Sequence of chain 2.F:
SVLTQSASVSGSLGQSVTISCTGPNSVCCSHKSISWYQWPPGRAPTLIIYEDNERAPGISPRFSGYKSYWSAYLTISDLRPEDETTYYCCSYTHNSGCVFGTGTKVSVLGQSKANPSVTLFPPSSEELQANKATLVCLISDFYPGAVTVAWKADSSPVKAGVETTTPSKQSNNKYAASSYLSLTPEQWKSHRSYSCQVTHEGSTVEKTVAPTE

Binding-site contacts:
Ligand atom C6 contacts residue ASN30 of chain 2.E at 3.3 Å.
Ligand atom C8 contacts residue SER17 of chain 2.B at 3.3 Å.
Ligand atom O7 contacts residue HIS33 of chain 2.E at 3.2 Å (h-bond).
Ligand atom N2 contacts residue ASN58 of chain 2.A at 2.9 Å (h-bond).
Ligand atom O2 contacts residue GLY112 of chain 2.E at 3.0 Å (h-bond).
Ligand atom O5 contacts residue ARG110 of chain 2.E at 3.1 Å (salt-bridge).
Ligand atom C1 contacts residue ASN96 of chain 2.F at 3.5 Å.
Ligand atom C5 contacts residue GLY112 of chain 2.E at 3.4 Å.
Ligand atom C7 contacts residue HIS33 of chain 2.E at 3.1 Å.
Ligand atom C7 contacts residue ASN58 of chain 2.A at 3.0 Å.
Ligand atom O5 contacts residue ASN96 of chain 2.F at 2.9 Å (h-bond).
Ligand atom C4 contacts residue ASP57 of chain 2.E at 3.4 Å.
Ligand atom O4 contacts residue ASP57 of chain 2.E at 2.5 Å (salt-bridge).
Ligand atom C3 contacts residue ASP57 of chain 2.E at 3.5 Å.
Ligand atom C6 contacts residue ASN96 of chain 2.F at 3.4 Å.
Ligand atom O7 contacts residue ASN58 of chain 2.A at 2.7 Å (h-bond).
Ligand atom C2 contacts residue ASN58 of chain 2.A at 2.5 Å.
Ligand atom C5 contacts residue ARG110 of chain 2.E at 3.3 Å.
Ligand atom C1 contacts residue ASN59 of chain 2.E at 3.3 Å.
Ligand atom O6 contacts residue ASN96 of chain 2.F at 3.0 Å (h-bond).
Ligand atom O7 contacts residue SER52 of chain 2.E at 2.8 Å (h-bond).
Ligand atom O3 contacts residue HIS33 of chain 2.E at 3.2 Å (h-bond).
Ligand atom O6 contacts residue ASP111 of chain 2.E at 2.9 Å (salt-bridge).
Ligand atom C2 contacts residue GLY112 of chain 2.E at 3.4 Å.
Ligand atom C1 contacts residue ASN58 of chain 2.A at 1.4 Å.
Ligand atom N2 contacts residue HIS33 of chain 2.E at 3.5 Å (h-bond).
Ligand atom O6 contacts residue LYS58 of chain 2.E at 2.8 Å (salt-bridge).
Ligand atom C8 contacts residue ARG110 of chain 2.E at 3.3 Å.
Ligand atom O5 contacts residue ASN59 of chain 2.E at 2.8 Å (h-bond).
Ligand atom O5 contacts residue ASN58 of chain 2.A at 2.3 Å (h-bond).
Ligand atom C7 contacts residue SER17 of chain 2.B at 3.1 Å.
Ligand atom C2 contacts residue ASN96 of chain 2.F at 3.2 Å.
Ligand atom O7 contacts residue SER17 of chain 2.B at 2.5 Å (h-bond).
Ligand atom N2 contacts residue SER52 of chain 2.E at 3.4 Å (h-bond).
Ligand atom O6 contacts residue ASP111 of chain 2.E at 2.7 Å (salt-bridge).
Ligand atom O2 contacts residue THR115 of chain 2.E at 3.3 Å.
Ligand atom O2 contacts residue ASN96 of chain 2.F at 3.3 Å (h-bond).
Ligand atom O6 contacts residue ARG110 of chain 2.E at 3.1 Å.
Ligand atom O6 contacts residue PHE31 of chain 2.E at 3.2 Å.
Ligand atom C6 contacts residue ASP111 of chain 2.E at 3.2 Å.

Sequence of chain 2.B:
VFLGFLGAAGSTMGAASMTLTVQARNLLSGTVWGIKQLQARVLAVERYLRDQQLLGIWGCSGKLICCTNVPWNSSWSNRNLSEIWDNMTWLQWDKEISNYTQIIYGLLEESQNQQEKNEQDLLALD

Sequence of chain 2.E:
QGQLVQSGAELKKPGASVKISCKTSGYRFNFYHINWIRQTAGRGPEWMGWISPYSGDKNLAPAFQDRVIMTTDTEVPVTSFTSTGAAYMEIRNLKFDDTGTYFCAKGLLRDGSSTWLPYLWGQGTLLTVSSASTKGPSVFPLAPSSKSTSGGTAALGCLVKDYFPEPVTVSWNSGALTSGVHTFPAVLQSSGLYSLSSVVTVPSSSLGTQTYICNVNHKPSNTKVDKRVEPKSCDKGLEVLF

Sequence of chain 2.A:
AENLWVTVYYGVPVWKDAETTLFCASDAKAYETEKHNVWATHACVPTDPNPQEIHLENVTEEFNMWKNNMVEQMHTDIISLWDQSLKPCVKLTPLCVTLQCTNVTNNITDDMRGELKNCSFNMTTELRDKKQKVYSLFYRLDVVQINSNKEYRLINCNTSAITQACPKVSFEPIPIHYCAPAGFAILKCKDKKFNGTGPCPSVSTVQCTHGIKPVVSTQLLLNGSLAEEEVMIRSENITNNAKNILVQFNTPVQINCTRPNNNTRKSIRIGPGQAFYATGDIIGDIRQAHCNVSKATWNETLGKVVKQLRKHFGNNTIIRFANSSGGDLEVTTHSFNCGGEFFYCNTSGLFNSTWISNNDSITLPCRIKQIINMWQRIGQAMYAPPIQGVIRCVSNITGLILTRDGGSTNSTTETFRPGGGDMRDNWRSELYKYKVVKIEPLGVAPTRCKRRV

A small-molecule ligand and the protein it binds are described below.
Small molecule (SMILES): CC(=O)N[C@H]1[C@H](O[C@H]2[C@H](O)[C@@H](NC(C)=O)CO[C@@H]2CO)O[C@H](CO)[C@@H](O[C@@H]2O[C@H](CO[C@H]3O[C@H](CO[C@H]4O[C@H](CO)[C@@H](O)[C@H](O)[C@@H]4O)[C@@H](O)[C@H](O[C@H]4O[C@H](CO)[C@@H](O)[C@H](O)[C@@H]4O)[C@@H]3O)[C@@H](O)[C@H](O[C@H]3O[C@H](CO)[C@@H](O)[C@H](O)[C@@H]3O)[C@@H]2O)[C@@H]1O